Sequence of chain 1.E:
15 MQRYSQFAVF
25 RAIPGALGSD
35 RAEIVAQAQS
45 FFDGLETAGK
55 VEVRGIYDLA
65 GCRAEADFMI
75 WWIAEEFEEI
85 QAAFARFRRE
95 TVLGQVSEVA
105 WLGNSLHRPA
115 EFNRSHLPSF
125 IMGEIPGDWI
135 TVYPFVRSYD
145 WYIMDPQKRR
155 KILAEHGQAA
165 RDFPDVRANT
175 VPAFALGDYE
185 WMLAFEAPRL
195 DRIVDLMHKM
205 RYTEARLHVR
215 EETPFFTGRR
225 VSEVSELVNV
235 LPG

Binding-site contacts:
Ligand atom C34 contacts residue HIS120 of chain 1.E at 3.0 Å.
Ligand atom C33 contacts residue HIS120 of chain 1.E at 3.2 Å.
Ligand atom O38 contacts residue ASN117 of chain 1.E at 3.1 Å (h-bond).
Ligand atom C30 contacts residue HIS120 of chain 1.E at 3.2 Å.
Ligand atom C13 contacts residue TYR137 of chain 1.E at 3.1 Å (hydrophobic).
Ligand atom C07 contacts residue PHE189 of chain 1.E at 3.2 Å (hydrophobic).
Ligand atom C21 contacts residue THR174 of chain 1.E at 3.4 Å.
Ligand atom O27 contacts residue TRP145 of chain 1.E at 2.9 Å (h-bond).
Ligand atom N03 contacts residue HIS160 of chain 1.E at 3.4 Å (h-bond).
Ligand atom C19 contacts residue ARG141 of chain 1.E at 3.5 Å.
Ligand atom C11 contacts residue PHE189 of chain 1.E at 3.2 Å (hydrophobic).
Ligand atom C29 contacts residue HIS120 of chain 1.E at 3.5 Å.
Ligand atom C20 contacts residue THR174 of chain 1.E at 3.3 Å.
Ligand atom C45 contacts residue ALA164 of chain 1.E at 3.1 Å (hydrophobic).
Ligand atom O37 contacts residue GLU115 of chain 1.E at 2.8 Å (salt-bridge).
Ligand atom O37 contacts residue PHE116 of chain 1.E at 2.9 Å (h-bond).
Ligand atom C14 contacts residue ARG210 of chain 1.E at 3.4 Å.
Ligand atom C08 contacts residue PHE189 of chain 1.E at 3.2 Å (hydrophobic).
Ligand atom N05 contacts residue HIS160 of chain 1.E at 3.2 Å (h-bond).
Ligand atom C25 contacts residue TRP145 of chain 1.E at 3.5 Å (hydrophobic).
Ligand atom O15 contacts residue MET204 of chain 1.E at 3.5 Å.
Ligand atom C17 contacts residue LEU187 of chain 1.E at 3.6 Å (hydrophobic).
Ligand atom O26 contacts residue ARG141 of chain 1.E at 2.9 Å (salt-bridge).
Ligand atom O37 contacts residue ALA114 of chain 1.E at 3.4 Å.
Ligand atom O16 contacts residue ARG210 of chain 1.E at 2.8 Å (salt-bridge).
Ligand atom O26 contacts residue TRP145 of chain 1.E at 3.4 Å (h-bond).
Ligand atom C22 contacts residue PHE139 of chain 1.E at 3.3 Å (hydrophobic).
Ligand atom C31 contacts residue HIS120 of chain 1.E at 3.5 Å.
Ligand atom N02 contacts residue HIS160 of chain 1.E at 2.8 Å (h-bond).
Ligand atom C10 contacts residue HIS160 of chain 1.E at 3.2 Å.
Ligand atom C09 contacts residue TYR137 of chain 1.E at 3.5 Å (hydrophobic).
Ligand atom C11 contacts residue TYR137 of chain 1.E at 3.2 Å (hydrophobic).
Ligand atom C46 contacts residue LEU200 of chain 1.E at 3.5 Å (hydrophobic).
Ligand atom C17 contacts residue HIS160 of chain 1.E at 3.6 Å.
Ligand atom FE contacts residue HIS160 of chain 1.E at 2.4 Å.
Ligand atom C06 contacts residue PHE189 of chain 1.E at 3.2 Å (hydrophobic).
Ligand atom C07 contacts residue HIS160 of chain 1.E at 3.6 Å.
Ligand atom C22 contacts residue ARG141 of chain 1.E at 3.4 Å.
Ligand atom C12 contacts residue TYR137 of chain 1.E at 2.9 Å (hydrophobic).
Ligand atom C10 contacts residue LEU187 of chain 1.E at 3.5 Å (hydrophobic).

A protein and the small-molecule ligand that binds it are described below.
Small molecule (SMILES): C=CC1=C(C)C2=Cc3c(C)c(CCC(=O)O)c4n3[Fe]35<-N6=C(C=c7c(CCC(=O)O)c(C)c(n73)=CC1=N->52)C(C)=C(CCC(=O)O)C6=C4